This small molecule binds to this protein.
Small molecule (SMILES): CC(=O)N[C@H]1[C@H](O[C@H]2[C@H](O)[C@@H](NC(C)=O)CO[C@@H]2CO)O[C@H](CO)[C@@H](O)[C@@H]1O

Binding-site contacts:
Ligand atom C8 contacts residue NAG1 of chain 1.MA at 3.8 Å.
Ligand atom C8 contacts residue VAL441 of chain 1.G at 3.4 Å (hydrophobic).
Ligand atom N2 contacts residue ASN443 of chain 1.G at 3.0 Å (h-bond).
Ligand atom C8 contacts residue ASN443 of chain 1.G at 4.1 Å.
Ligand atom C1 contacts residue PRO288 of chain 1.G at 4.3 Å (hydrophobic).
Ligand atom C3 contacts residue ASN443 of chain 1.G at 3.9 Å.
Ligand atom C7 contacts residue ASN443 of chain 1.G at 3.7 Å.
Ligand atom O5 contacts residue PRO288 of chain 1.G at 4.0 Å.
Ligand atom C1 contacts residue ASN443 of chain 1.G at 1.5 Å.
Ligand atom C5 contacts residue ASN443 of chain 1.G at 3.8 Å.
Ligand atom O7 contacts residue ASN443 of chain 1.G at 4.0 Å.
Ligand atom C2 contacts residue ASN443 of chain 1.G at 2.5 Å.
Ligand atom O7 contacts residue ASN259 of chain 1.G at 4.4 Å.
Ligand atom C8 contacts residue SER442 of chain 1.G at 4.0 Å.
Ligand atom C8 contacts residue ASN259 of chain 1.G at 4.4 Å.
Ligand atom O7 contacts residue NAG1 of chain 1.MA at 4.2 Å.
Ligand atom O5 contacts residue ASN443 of chain 1.G at 2.4 Å (h-bond).
Ligand atom C4 contacts residue ASN443 of chain 1.G at 4.3 Å.

Sequence of chain 1.G:
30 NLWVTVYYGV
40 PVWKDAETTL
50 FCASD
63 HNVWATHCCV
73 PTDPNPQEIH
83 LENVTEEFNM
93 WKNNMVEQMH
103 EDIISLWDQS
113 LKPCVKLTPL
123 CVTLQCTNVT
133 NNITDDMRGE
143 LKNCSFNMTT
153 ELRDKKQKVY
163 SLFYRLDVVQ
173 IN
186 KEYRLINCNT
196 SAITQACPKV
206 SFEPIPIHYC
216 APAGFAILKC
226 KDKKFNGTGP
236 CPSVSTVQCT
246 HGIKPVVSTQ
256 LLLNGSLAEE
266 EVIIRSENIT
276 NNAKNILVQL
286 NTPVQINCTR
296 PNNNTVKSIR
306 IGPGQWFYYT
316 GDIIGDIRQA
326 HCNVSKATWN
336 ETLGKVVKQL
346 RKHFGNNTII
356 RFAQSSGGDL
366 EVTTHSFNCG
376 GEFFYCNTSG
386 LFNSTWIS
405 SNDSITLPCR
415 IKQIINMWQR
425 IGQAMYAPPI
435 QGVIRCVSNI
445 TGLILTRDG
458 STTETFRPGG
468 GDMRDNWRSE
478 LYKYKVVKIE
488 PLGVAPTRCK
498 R